Binding-site contacts:
Ligand atom N11 contacts residue LEU73 of chain 9.B at 3.4 Å.
Ligand atom C6 contacts residue VAL135 of chain 3.B at 3.5 Å (hydrophobic).
Ligand atom O17 contacts residue TYR98 of chain 9.B at 3.8 Å.
Ligand atom O22 contacts residue LEU102 of chain 9.B at 3.4 Å.
Ligand atom C3 contacts residue MET74 of chain 9.B at 3.9 Å (hydrophobic).
Ligand atom C5 contacts residue ASN106 of chain 9.B at 3.1 Å.
Ligand atom C21 contacts residue GLY9 of chain 9.B at 3.8 Å.
Ligand atom C2 contacts residue ASP72 of chain 9.B at 3.9 Å.
Ligand atom C6 contacts residue LEU131 of chain 3.B at 3.9 Å (hydrophobic).
Ligand atom C3 contacts residue ASP72 of chain 9.B at 4.0 Å.
Ligand atom C19 contacts residue THR10 of chain 9.B at 3.8 Å.
Ligand atom C9 contacts residue MET74 of chain 9.B at 3.9 Å (hydrophobic).
Ligand atom C21 contacts residue ARG88 of chain 9.B at 3.3 Å.
Ligand atom C10 contacts residue ASN106 of chain 9.B at 3.2 Å.
Ligand atom O13 contacts residue ALA75 of chain 9.B at 3.0 Å (h-bond).
Ligand atom O22 contacts residue ARG88 of chain 9.B at 3.3 Å (salt-bridge).
Ligand atom O13 contacts residue LEU73 of chain 9.B at 3.6 Å.
Ligand atom N11 contacts residue MET74 of chain 9.B at 3.0 Å (h-bond).
Ligand atom C1 contacts residue MET74 of chain 9.B at 3.8 Å (hydrophobic).
Ligand atom C6 contacts residue MET105 of chain 9.B at 3.8 Å (hydrophobic).
Ligand atom C5 contacts residue MET105 of chain 9.B at 3.9 Å (hydrophobic).
Ligand atom C20 contacts residue ARG88 of chain 9.B at 3.6 Å.
Ligand atom C9 contacts residue LEU73 of chain 9.B at 3.4 Å (hydrophobic).
Ligand atom O13 contacts residue LEU109 of chain 9.B at 3.9 Å.
Ligand atom O13 contacts residue ASN106 of chain 9.B at 2.7 Å (h-bond).
Ligand atom O15 contacts residue MET74 of chain 9.B at 3.1 Å.
Ligand atom C5 contacts residue LEU109 of chain 9.B at 3.8 Å (hydrophobic).
Ligand atom C2 contacts residue MET74 of chain 9.B at 3.9 Å (hydrophobic).
Ligand atom O22 contacts residue TYR98 of chain 9.B at 3.5 Å (h-bond).
Ligand atom C7 contacts residue LEU131 of chain 3.B at 3.9 Å (hydrophobic).
Ligand atom C3 contacts residue PHE70 of chain 9.B at 3.9 Å (hydrophobic).
Ligand atom C7 contacts residue VAL135 of chain 3.B at 3.8 Å (hydrophobic).
Ligand atom C1 contacts residue LEU73 of chain 9.B at 3.9 Å (hydrophobic).
Ligand atom C21 contacts residue PRO8 of chain 9.B at 3.8 Å (hydrophobic).
Ligand atom C7 contacts residue LEU102 of chain 9.B at 3.8 Å (hydrophobic).
Ligand atom C6 contacts residue LEU102 of chain 9.B at 3.7 Å (hydrophobic).
Ligand atom C19 contacts residue GLY9 of chain 9.B at 3.8 Å.
Ligand atom C10 contacts residue LEU73 of chain 9.B at 3.6 Å (hydrophobic).
Ligand atom C19 contacts residue ALA37 of chain 9.B at 4.0 Å (hydrophobic).
Ligand atom O13 contacts residue MET74 of chain 9.B at 3.6 Å (h-bond).

Sequence of chain 9.B:
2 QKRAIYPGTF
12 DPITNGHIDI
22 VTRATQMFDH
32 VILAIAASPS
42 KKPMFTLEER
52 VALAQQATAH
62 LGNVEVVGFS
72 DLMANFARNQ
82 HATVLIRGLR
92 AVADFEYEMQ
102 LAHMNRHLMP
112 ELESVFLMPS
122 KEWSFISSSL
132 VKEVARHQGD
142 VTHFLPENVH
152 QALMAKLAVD

The small molecule below binds the protein below.
Small molecule (SMILES): CC(C)(CO)[C@@H](O)C(=O)NCCc1nc2cccc(O)c2[nH]1

Sequence of chain 3.B:
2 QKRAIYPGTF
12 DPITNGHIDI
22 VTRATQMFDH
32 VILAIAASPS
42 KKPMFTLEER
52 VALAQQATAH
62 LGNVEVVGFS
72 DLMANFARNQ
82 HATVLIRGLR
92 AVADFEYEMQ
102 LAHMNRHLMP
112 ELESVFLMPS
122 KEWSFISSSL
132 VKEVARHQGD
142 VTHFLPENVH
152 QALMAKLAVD